Sequence of chain 1.B:
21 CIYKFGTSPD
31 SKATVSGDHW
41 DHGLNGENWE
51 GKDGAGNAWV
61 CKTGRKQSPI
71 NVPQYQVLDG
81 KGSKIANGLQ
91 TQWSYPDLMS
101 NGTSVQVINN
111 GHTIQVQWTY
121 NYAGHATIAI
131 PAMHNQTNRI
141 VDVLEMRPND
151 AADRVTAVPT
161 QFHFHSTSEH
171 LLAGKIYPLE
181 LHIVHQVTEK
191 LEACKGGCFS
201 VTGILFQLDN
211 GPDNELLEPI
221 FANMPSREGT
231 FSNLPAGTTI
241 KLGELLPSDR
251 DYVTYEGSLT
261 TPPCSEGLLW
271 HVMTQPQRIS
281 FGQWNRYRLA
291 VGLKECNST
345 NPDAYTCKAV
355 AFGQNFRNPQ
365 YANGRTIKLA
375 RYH

This protein binds this small molecule.
Small molecule (SMILES): CC(=O)N[C@@H]1[C@@H](O)[C@H](O)[C@@H](CO)O[C@H]1O

Binding-site contacts:
Ligand atom C2 contacts residue ASN135 of chain 1.B at 2.3 Å.
Ligand atom C3 contacts residue ASN135 of chain 1.B at 3.7 Å.
Ligand atom C8 contacts residue ASN135 of chain 1.B at 3.6 Å.
Ligand atom O7 contacts residue ASN135 of chain 1.B at 3.2 Å (h-bond).
Ligand atom O5 contacts residue ASN135 of chain 1.B at 2.3 Å (h-bond).
Ligand atom N2 contacts residue ASN135 of chain 1.B at 2.8 Å (h-bond).
Ligand atom C8 contacts residue GLN136 of chain 1.B at 4.5 Å.
Ligand atom O5 contacts residue THR137 of chain 1.B at 4.5 Å.
Ligand atom C1 contacts residue THR137 of chain 1.B at 4.0 Å.
Ligand atom C4 contacts residue ASN135 of chain 1.B at 4.1 Å.
Ligand atom C1 contacts residue ASN135 of chain 1.B at 1.4 Å.
Ligand atom C7 contacts residue ASN135 of chain 1.B at 2.9 Å.
Ligand atom C5 contacts residue ASN135 of chain 1.B at 3.6 Å.